This protein binds this small molecule.
Small molecule (SMILES): COc1ccc(OCc2ccc(COc3c(Cl)cccc3Cl)cc2)c(Cl)c1

Binding-site contacts:
Ligand atom C7 contacts residue PHE237 of chain 28.A at 3.5 Å (hydrophobic).
Ligand atom C21 contacts residue SER128 of chain 28.A at 3.8 Å.
Ligand atom C17 contacts residue ALA24 of chain 28.C at 3.7 Å (hydrophobic).
Ligand atom C19 contacts residue LEU240 of chain 28.A at 3.8 Å (hydrophobic).
Ligand atom C21 contacts residue TYR205 of chain 28.A at 3.8 Å (hydrophobic).
Ligand atom C11 contacts residue ILE110 of chain 28.A at 3.8 Å (hydrophobic).
Ligand atom CL3 contacts residue LEU240 of chain 28.A at 3.8 Å.
Ligand atom O3 contacts residue TYR112 of chain 28.A at 3.6 Å.
Ligand atom CL2 contacts residue ALA24 of chain 28.C at 3.5 Å.
Ligand atom C6 contacts residue TYR112 of chain 28.A at 3.7 Å (hydrophobic).
Ligand atom C7 contacts residue MET132 of chain 28.A at 3.3 Å (hydrophobic).
Ligand atom C8 contacts residue MET132 of chain 28.A at 3.4 Å (hydrophobic).
Ligand atom C13 contacts residue MET132 of chain 28.A at 3.4 Å (hydrophobic).
Ligand atom C16 contacts residue ALA24 of chain 28.C at 3.8 Å (hydrophobic).
Ligand atom C13 contacts residue PHE134 of chain 28.A at 3.7 Å (hydrophobic).
Ligand atom C14 contacts residue TYR159 of chain 28.A at 3.5 Å (hydrophobic).
Ligand atom CL3 contacts residue PHE134 of chain 28.A at 3.8 Å.
Ligand atom C21 contacts residue HIS207 of chain 28.A at 3.6 Å.
Ligand atom C10 contacts residue TYR159 of chain 28.A at 3.5 Å (hydrophobic).
Ligand atom C12 contacts residue ILE110 of chain 28.A at 3.8 Å (hydrophobic).
Ligand atom O2 contacts residue VAL196 of chain 28.A at 3.4 Å.
Ligand atom O1 contacts residue MET132 of chain 28.A at 3.7 Å.
Ligand atom C3 contacts residue MET132 of chain 28.A at 3.7 Å (hydrophobic).
Ligand atom O1 contacts residue PHE237 of chain 28.A at 3.8 Å.
Ligand atom CL2 contacts residue ILE25 of chain 28.C at 3.4 Å.
Ligand atom CL2 contacts residue TYR159 of chain 28.A at 3.6 Å.
Ligand atom C2 contacts residue PHE237 of chain 28.A at 3.6 Å (hydrophobic).
Ligand atom O1 contacts residue ILE110 of chain 28.A at 3.7 Å.
Ligand atom C20 contacts residue ILE194 of chain 28.A at 3.8 Å (hydrophobic).
Ligand atom C9 contacts residue PHE237 of chain 28.A at 3.7 Å (hydrophobic).
Ligand atom C1 contacts residue TYR205 of chain 28.A at 3.8 Å (hydrophobic).
Ligand atom C13 contacts residue ILE110 of chain 28.A at 3.7 Å (hydrophobic).
Ligand atom C5 contacts residue TYR112 of chain 28.A at 3.5 Å (hydrophobic).
Ligand atom C17 contacts residue TYR159 of chain 28.A at 3.7 Å (hydrophobic).
Ligand atom O3 contacts residue PHE130 of chain 28.A at 3.6 Å.
Ligand atom C20 contacts residue LEU240 of chain 28.A at 3.8 Å (hydrophobic).
Ligand atom C4 contacts residue MET132 of chain 28.A at 3.8 Å (hydrophobic).
Ligand atom C12 contacts residue PHE134 of chain 28.A at 3.8 Å (hydrophobic).
Ligand atom C16 contacts residue TYR159 of chain 28.A at 3.8 Å (hydrophobic).
Ligand atom C9 contacts residue VAL199 of chain 28.A at 3.6 Å (hydrophobic).

Sequence of chain 28.A:
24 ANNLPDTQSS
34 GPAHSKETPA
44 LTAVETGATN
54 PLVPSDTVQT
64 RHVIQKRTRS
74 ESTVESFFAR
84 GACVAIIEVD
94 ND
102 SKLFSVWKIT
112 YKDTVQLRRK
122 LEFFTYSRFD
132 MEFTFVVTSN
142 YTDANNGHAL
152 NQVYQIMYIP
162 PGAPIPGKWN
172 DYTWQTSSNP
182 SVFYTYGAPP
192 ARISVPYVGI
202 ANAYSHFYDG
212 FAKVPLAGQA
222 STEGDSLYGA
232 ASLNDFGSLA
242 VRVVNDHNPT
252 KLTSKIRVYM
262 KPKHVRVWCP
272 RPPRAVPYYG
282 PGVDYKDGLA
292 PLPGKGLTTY

Sequence of chain 28.C:
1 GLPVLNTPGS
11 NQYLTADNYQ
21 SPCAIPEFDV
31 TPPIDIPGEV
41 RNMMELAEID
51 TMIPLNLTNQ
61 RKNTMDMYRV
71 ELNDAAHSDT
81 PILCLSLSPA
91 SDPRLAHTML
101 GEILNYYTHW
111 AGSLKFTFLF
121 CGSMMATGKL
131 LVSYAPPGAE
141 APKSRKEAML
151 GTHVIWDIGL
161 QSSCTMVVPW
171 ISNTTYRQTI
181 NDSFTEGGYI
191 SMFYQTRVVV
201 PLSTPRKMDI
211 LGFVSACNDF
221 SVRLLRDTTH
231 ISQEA